Sequence of chain 1.CA:
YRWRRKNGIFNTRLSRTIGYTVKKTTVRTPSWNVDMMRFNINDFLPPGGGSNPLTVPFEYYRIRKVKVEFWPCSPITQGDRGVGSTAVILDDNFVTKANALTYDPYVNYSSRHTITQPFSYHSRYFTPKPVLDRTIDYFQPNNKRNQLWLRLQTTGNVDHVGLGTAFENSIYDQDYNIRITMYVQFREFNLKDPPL

Sequence of chain 1.BA:
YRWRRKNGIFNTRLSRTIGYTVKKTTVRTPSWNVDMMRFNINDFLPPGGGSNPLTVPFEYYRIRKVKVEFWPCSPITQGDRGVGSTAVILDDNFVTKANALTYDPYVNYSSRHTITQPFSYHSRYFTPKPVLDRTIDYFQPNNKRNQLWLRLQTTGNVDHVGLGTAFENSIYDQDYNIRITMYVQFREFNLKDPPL

Sequence of chain 1.O:
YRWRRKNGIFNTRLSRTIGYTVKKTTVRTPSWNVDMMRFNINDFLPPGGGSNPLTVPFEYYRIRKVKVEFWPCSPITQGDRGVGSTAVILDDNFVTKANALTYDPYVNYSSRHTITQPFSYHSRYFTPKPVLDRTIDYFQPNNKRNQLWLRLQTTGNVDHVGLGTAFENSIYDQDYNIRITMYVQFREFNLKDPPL

Binding-site contacts:
Ligand atom OP1 contacts residue LYS6 of chain 1.O at 3.9 Å.
Ligand atom OP1 contacts residue ARG13 of chain 1.CA at 3.9 Å.
Ligand atom P contacts residue THR114 of chain 1.BA at 3.3 Å.
Ligand atom N2 contacts residue TYR125 of chain 1.CA at 3.8 Å.
Ligand atom OP2 contacts residue TYR121 of chain 1.CA at 3.1 Å.
Ligand atom C5 contacts residue TYR125 of chain 1.CA at 4.0 Å (hydrophobic).
Ligand atom C2' contacts residue TYR125 of chain 1.CA at 3.8 Å (hydrophobic).
Ligand atom P contacts residue TYR121 of chain 1.CA at 4.2 Å.
Ligand atom O3' contacts residue ARG13 of chain 1.CA at 4.0 Å.
Ligand atom O3' contacts residue THR114 of chain 1.BA at 3.7 Å.
Ligand atom C6 contacts residue TYR125 of chain 1.CA at 4.0 Å (hydrophobic).
Ligand atom C2' contacts residue TYR183 of chain 1.CA at 3.9 Å (hydrophobic).
Ligand atom O6 contacts residue SER123 of chain 1.CA at 3.9 Å.
Ligand atom C2 contacts residue TYR125 of chain 1.CA at 3.7 Å (hydrophobic).
Ligand atom C2' contacts residue LYS67 of chain 1.CA at 3.7 Å.
Ligand atom OP2 contacts residue ARG112 of chain 1.BA at 2.6 Å (salt-bridge).
Ligand atom C5 contacts residue LYS67 of chain 1.CA at 4.0 Å.
Ligand atom OP1 contacts residue TRP71 of chain 1.CA at 3.4 Å.
Ligand atom N3 contacts residue TYR125 of chain 1.CA at 3.8 Å.
Ligand atom C8 contacts residue LYS67 of chain 1.CA at 3.3 Å.
Ligand atom OP1 contacts residue THR114 of chain 1.BA at 3.5 Å (h-bond).
Ligand atom C4 contacts residue TYR125 of chain 1.CA at 4.0 Å (hydrophobic).
Ligand atom OP2 contacts residue THR114 of chain 1.BA at 2.4 Å (h-bond).
Ligand atom C5' contacts residue TRP71 of chain 1.CA at 3.7 Å (hydrophobic).
Ligand atom N1 contacts residue TYR125 of chain 1.CA at 4.0 Å.
Ligand atom P contacts residue ARG112 of chain 1.BA at 4.0 Å.
Ligand atom OP2 contacts residue TYR183 of chain 1.CA at 3.2 Å.
Ligand atom C8 contacts residue TYR183 of chain 1.CA at 3.7 Å (hydrophobic).
Ligand atom C3' contacts residue TYR183 of chain 1.CA at 3.7 Å (hydrophobic).
Ligand atom C3' contacts residue ARG13 of chain 1.CA at 4.1 Å.
Ligand atom O3' contacts residue ASN11 of chain 1.CA at 3.5 Å (h-bond).
Ligand atom P contacts residue ARG13 of chain 1.CA at 3.4 Å.
Ligand atom N7 contacts residue LYS67 of chain 1.CA at 3.0 Å (salt-bridge).
Ligand atom O6 contacts residue TYR125 of chain 1.CA at 4.2 Å.
Ligand atom O5' contacts residue TYR183 of chain 1.CA at 4.0 Å.
Ligand atom O6 contacts residue LYS67 of chain 1.CA at 4.1 Å.
Ligand atom N9 contacts residue TYR125 of chain 1.CA at 4.0 Å.
Ligand atom OP2 contacts residue ARG13 of chain 1.CA at 2.2 Å (salt-bridge).
Ligand atom C4' contacts residue ASN11 of chain 1.CA at 4.2 Å.
Ligand atom C6 contacts residue LYS67 of chain 1.CA at 3.8 Å.

This small molecule binds to this protein.
Small molecule (SMILES): Nc1ccn([C@H]2C[C@H](O[P](=O)(O)OC[C@H]3O[C@@H](n4ccc(N)nc4=O)C[C@@H]3O[P](=O)(O)OC[C@H]3O[C@@H](n4cnc5c(=O)[nH]c(N)nc54)C[C@@H]3O[P](=O)(O)OC[C@H]3O[C@@H](n4cnc5c(=O)[nH]c(N)nc54)C[C@@H]3O)[C@@H](COP(=O)=O)O2)c(=O)n1